Binding-site contacts:
Ligand atom O5 contacts residue ASN212 of chain 4.B at 2.4 Å (h-bond).
Ligand atom C7 contacts residue ASN212 of chain 4.B at 3.9 Å.
Ligand atom C4 contacts residue ASN212 of chain 4.B at 4.2 Å.
Ligand atom O6 contacts residue ASN212 of chain 4.B at 4.4 Å.
Ligand atom C2 contacts residue ASN212 of chain 4.B at 2.5 Å.
Ligand atom C1 contacts residue ASN212 of chain 4.B at 1.4 Å.
Ligand atom C3 contacts residue ASN212 of chain 4.B at 3.8 Å.
Ligand atom C1 contacts residue ILE211 of chain 4.B at 4.1 Å (hydrophobic).
Ligand atom N2 contacts residue ILE211 of chain 4.B at 4.0 Å.
Ligand atom C5 contacts residue ASN212 of chain 4.B at 3.7 Å.
Ligand atom N2 contacts residue ASN212 of chain 4.B at 2.9 Å (h-bond).
Ligand atom O7 contacts residue ASN212 of chain 4.B at 4.5 Å.

This small molecule binds to this protein.
Small molecule (SMILES): CC(=O)N[C@@H]1[C@@H](O)[C@H](O)[C@@H](CO)O[C@H]1O

Sequence of chain 4.B:
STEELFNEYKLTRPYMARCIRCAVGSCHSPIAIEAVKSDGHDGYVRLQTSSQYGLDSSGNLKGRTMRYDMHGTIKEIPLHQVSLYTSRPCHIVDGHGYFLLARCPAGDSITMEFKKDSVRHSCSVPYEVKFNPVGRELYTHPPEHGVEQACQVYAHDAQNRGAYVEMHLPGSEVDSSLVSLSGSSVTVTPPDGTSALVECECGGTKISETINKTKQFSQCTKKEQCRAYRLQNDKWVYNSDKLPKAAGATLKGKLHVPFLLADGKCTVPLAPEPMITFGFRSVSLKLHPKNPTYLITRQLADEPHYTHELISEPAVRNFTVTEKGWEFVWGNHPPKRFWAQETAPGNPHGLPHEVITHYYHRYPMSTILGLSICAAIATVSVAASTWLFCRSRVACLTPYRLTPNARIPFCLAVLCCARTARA